Sequence of chain 1.C:
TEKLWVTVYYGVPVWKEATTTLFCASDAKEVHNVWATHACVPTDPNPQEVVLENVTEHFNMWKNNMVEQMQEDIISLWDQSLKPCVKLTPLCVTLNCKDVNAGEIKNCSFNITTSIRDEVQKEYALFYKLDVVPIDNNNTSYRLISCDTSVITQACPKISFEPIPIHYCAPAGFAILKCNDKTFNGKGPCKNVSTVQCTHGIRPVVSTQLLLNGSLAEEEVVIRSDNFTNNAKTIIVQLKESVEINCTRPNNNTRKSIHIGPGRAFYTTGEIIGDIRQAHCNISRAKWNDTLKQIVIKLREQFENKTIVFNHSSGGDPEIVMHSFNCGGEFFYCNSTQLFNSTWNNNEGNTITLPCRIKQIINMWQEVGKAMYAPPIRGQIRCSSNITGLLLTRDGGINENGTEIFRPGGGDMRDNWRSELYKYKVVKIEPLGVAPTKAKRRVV

Binding-site contacts:
Ligand atom O7 contacts residue MET339 of chain 1.C at 3.3 Å.
Ligand atom N2 contacts residue MET339 of chain 1.C at 4.1 Å.
Ligand atom O5 contacts residue ASN352 of chain 1.C at 2.0 Å (h-bond).
Ligand atom O5 contacts residue THR354 of chain 1.C at 4.5 Å.
Ligand atom N2 contacts residue ASN352 of chain 1.C at 3.0 Å (h-bond).
Ligand atom C8 contacts residue PRO335 of chain 1.C at 4.4 Å (hydrophobic).
Ligand atom C8 contacts residue MET339 of chain 1.C at 3.1 Å (hydrophobic).
Ligand atom C6 contacts residue ASN352 of chain 1.C at 4.3 Å.
Ligand atom C5 contacts residue ASN352 of chain 1.C at 3.3 Å.
Ligand atom C3 contacts residue ASN352 of chain 1.C at 3.8 Å.
Ligand atom O6 contacts residue ASN352 of chain 1.C at 4.3 Å.
Ligand atom C7 contacts residue NAG1 of chain 1.OA at 4.2 Å.
Ligand atom C8 contacts residue NAG1 of chain 1.OA at 2.7 Å.
Ligand atom C5 contacts residue THR354 of chain 1.C at 4.3 Å.
Ligand atom C1 contacts residue ASN352 of chain 1.C at 1.4 Å.
Ligand atom C7 contacts residue MET339 of chain 1.C at 3.2 Å (hydrophobic).
Ligand atom C1 contacts residue THR354 of chain 1.C at 4.0 Å.
Ligand atom C4 contacts residue ASN352 of chain 1.C at 4.1 Å.
Ligand atom O7 contacts residue ASN352 of chain 1.C at 3.9 Å.
Ligand atom C2 contacts residue ASN352 of chain 1.C at 2.5 Å.
Ligand atom O6 contacts residue NAG1 of chain 1.OA at 4.4 Å.
Ligand atom C7 contacts residue ASN352 of chain 1.C at 3.5 Å.

The small molecule below binds the protein below.
Small molecule (SMILES): CC(=O)N[C@H]1[C@H](O[C@H]2[C@H](O)[C@@H](NC(C)=O)CO[C@@H]2CO)O[C@H](CO)[C@@H](O[C@@H]2O[C@H](CO)[C@@H](O)[C@H](O)[C@@H]2O)[C@@H]1O